The protein below binds the small molecule below.
Small molecule (SMILES): OC[C@H]1OC[C@H](O)[C@@H](O)[C@@H]1O

Binding-site contacts:
Ligand atom C2 contacts residue GLY68 of chain 1.B at 4.0 Å.
Ligand atom O6 contacts residue ARG41 of chain 1.B at 2.2 Å (salt-bridge).
Ligand atom O3 contacts residue GLY67 of chain 1.B at 3.6 Å.
Ligand atom O2 contacts residue GLY68 of chain 1.B at 3.1 Å (h-bond).
Ligand atom C6 contacts residue ARG41 of chain 1.B at 3.2 Å.
Ligand atom O3 contacts residue GLY68 of chain 1.B at 3.1 Å (h-bond).
Ligand atom C3 contacts residue GLY68 of chain 1.B at 3.8 Å.
Ligand atom O6 contacts residue SER26 of chain 1.B at 3.3 Å.
Ligand atom C6 contacts residue SER26 of chain 1.B at 4.4 Å.
Ligand atom O4 contacts residue GLU23 of chain 1.B at 4.1 Å.
Ligand atom O5 contacts residue ARG41 of chain 1.B at 3.0 Å (salt-bridge).
Ligand atom O4 contacts residue VAL25 of chain 1.B at 4.0 Å.
Ligand atom C1 contacts residue ARG41 of chain 1.B at 3.8 Å.
Ligand atom C1 contacts residue TYR69 of chain 1.B at 3.6 Å (hydrophobic).
Ligand atom C6 contacts residue GLU23 of chain 1.B at 4.1 Å.
Ligand atom O6 contacts residue GLU23 of chain 1.B at 3.6 Å.
Ligand atom C6 contacts residue VAL25 of chain 1.B at 4.1 Å (hydrophobic).
Ligand atom C5 contacts residue GLU23 of chain 1.B at 3.6 Å.
Ligand atom C4 contacts residue GLU23 of chain 1.B at 4.3 Å.
Ligand atom O2 contacts residue TYR69 of chain 1.B at 4.4 Å.
Ligand atom O2 contacts residue GLY67 of chain 1.B at 4.3 Å.
Ligand atom O5 contacts residue TYR69 of chain 1.B at 4.0 Å.
Ligand atom O2 contacts residue TRP82 of chain 1.B at 4.5 Å.
Ligand atom C5 contacts residue TYR69 of chain 1.B at 3.9 Å (hydrophobic).
Ligand atom C5 contacts residue ARG41 of chain 1.B at 3.2 Å.

Sequence of chain 1.B:
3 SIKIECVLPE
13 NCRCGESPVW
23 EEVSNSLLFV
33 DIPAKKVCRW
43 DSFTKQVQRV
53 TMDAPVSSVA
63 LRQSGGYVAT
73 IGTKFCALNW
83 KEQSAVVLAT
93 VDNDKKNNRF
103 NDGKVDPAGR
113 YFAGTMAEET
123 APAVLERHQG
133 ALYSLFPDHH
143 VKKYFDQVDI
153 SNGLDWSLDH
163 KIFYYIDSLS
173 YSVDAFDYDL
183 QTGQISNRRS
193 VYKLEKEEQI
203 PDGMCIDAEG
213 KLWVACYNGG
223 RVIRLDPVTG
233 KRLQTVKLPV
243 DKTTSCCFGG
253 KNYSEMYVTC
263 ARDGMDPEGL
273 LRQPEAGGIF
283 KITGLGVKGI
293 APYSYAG